Sequence of chain 1.A:
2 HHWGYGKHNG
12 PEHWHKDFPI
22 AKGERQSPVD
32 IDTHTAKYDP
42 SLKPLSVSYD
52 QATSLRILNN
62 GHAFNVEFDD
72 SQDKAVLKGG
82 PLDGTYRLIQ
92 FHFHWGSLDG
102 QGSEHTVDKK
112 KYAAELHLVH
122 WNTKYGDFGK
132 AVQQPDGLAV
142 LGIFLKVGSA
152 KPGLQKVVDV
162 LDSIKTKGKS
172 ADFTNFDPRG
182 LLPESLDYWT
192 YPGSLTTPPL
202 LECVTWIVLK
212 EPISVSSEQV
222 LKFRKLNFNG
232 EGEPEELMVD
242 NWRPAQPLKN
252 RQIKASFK

Binding-site contacts:
Ligand atom C04 contacts residue ZN1 of chain 1.B at 4.0 Å.
Ligand atom S01 contacts residue ZN1 of chain 1.B at 2.9 Å.
Ligand atom S01 contacts residue THR197 of chain 1.A at 3.9 Å.
Ligand atom C23 contacts residue GLN91 of chain 1.A at 3.8 Å.
Ligand atom O02 contacts residue HIS118 of chain 1.A at 3.1 Å (h-bond).
Ligand atom S01 contacts residue HIS93 of chain 1.A at 3.5 Å (h-bond).
Ligand atom O02 contacts residue VAL141 of chain 1.A at 3.9 Å.
Ligand atom C09 contacts residue THR198 of chain 1.A at 3.7 Å.
Ligand atom C05 contacts residue THR198 of chain 1.A at 3.5 Å.
Ligand atom C19 contacts residue PHE129 of chain 1.A at 4.1 Å (hydrophobic).
Ligand atom O28 contacts residue ILE90 of chain 1.A at 4.0 Å.
Ligand atom O14 contacts residue VAL120 of chain 1.A at 3.9 Å.
Ligand atom N03 contacts residue HIS118 of chain 1.A at 3.1 Å (h-bond).
Ligand atom S08 contacts residue LEU196 of chain 1.A at 3.7 Å.
Ligand atom O29 contacts residue ZN1 of chain 1.B at 3.9 Å.
Ligand atom O02 contacts residue HIS93 of chain 1.A at 3.2 Å.
Ligand atom O13 contacts residue LEU196 of chain 1.A at 4.0 Å.
Ligand atom C25 contacts residue GLN91 of chain 1.A at 3.1 Å.
Ligand atom N03 contacts residue HIS93 of chain 1.A at 2.7 Å (h-bond).
Ligand atom S01 contacts residue HIS118 of chain 1.A at 3.7 Å.
Ligand atom C25 contacts residue ASN66 of chain 1.A at 3.1 Å.
Ligand atom N03 contacts residue HIS95 of chain 1.A at 3.1 Å (h-bond).
Ligand atom N03 contacts residue ZN1 of chain 1.B at 1.8 Å.
Ligand atom C04 contacts residue HIS93 of chain 1.A at 3.6 Å.
Ligand atom C24 contacts residue ASN66 of chain 1.A at 3.9 Å.
Ligand atom C20 contacts residue PRO200 of chain 1.A at 3.8 Å (hydrophobic).
Ligand atom O29 contacts residue TRP207 of chain 1.A at 4.0 Å.
Ligand atom O13 contacts residue PHE129 of chain 1.A at 3.1 Å.
Ligand atom O29 contacts residue LEU196 of chain 1.A at 3.5 Å.
Ligand atom C26 contacts residue GLN91 of chain 1.A at 3.7 Å.
Ligand atom C24 contacts residue GLN91 of chain 1.A at 3.1 Å.
Ligand atom O02 contacts residue ZN1 of chain 1.B at 3.0 Å.
Ligand atom N03 contacts residue THR197 of chain 1.A at 3.1 Å (h-bond).
Ligand atom C04 contacts residue LEU196 of chain 1.A at 3.9 Å (hydrophobic).
Ligand atom O29 contacts residue THR197 of chain 1.A at 2.9 Å (h-bond).
Ligand atom S08 contacts residue VAL120 of chain 1.A at 3.8 Å.
Ligand atom C06 contacts residue THR198 of chain 1.A at 3.9 Å.
Ligand atom C07 contacts residue LEU196 of chain 1.A at 3.9 Å (hydrophobic).
Ligand atom S08 contacts residue HIS93 of chain 1.A at 3.8 Å.
Ligand atom O14 contacts residue GLN91 of chain 1.A at 3.2 Å (h-bond).

This small molecule binds to this protein.
Small molecule (SMILES): NS(=O)(=O)c1cc2c(s1)S(=O)(=O)N(c1cccc(O)c1)C(CN1CCOCC1)=C2